A protein and the small-molecule ligand that binds it are described below.
Small molecule (SMILES): O=C(NCCO)c1cc(-c2ccc(F)cc2)cc(O)c1O

Sequence of chain 1.A:
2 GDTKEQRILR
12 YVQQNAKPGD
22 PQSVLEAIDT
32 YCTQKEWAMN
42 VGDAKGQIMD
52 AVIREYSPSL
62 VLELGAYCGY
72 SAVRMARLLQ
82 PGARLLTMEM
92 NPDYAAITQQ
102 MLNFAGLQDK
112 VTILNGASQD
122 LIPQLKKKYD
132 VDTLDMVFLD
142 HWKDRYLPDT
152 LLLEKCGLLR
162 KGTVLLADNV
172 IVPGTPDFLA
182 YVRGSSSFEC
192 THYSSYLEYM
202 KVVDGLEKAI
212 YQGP

Binding-site contacts:
Ligand atom C10 contacts residue D1D1 of chain 1.F at 3.7 Å.
Ligand atom O15 contacts residue MG1 of chain 1.B at 2.1 Å.
Ligand atom O18 contacts residue MET40 of chain 1.A at 3.6 Å.
Ligand atom C5 contacts residue LYS144 of chain 1.A at 3.6 Å.
Ligand atom O14 contacts residue ASN170 of chain 1.A at 2.8 Å (h-bond).
Ligand atom F13 contacts residue D1D1 of chain 1.F at 3.4 Å.
Ligand atom C6 contacts residue ASN170 of chain 1.A at 3.2 Å.
Ligand atom C6 contacts residue MG1 of chain 1.B at 2.9 Å.
Ligand atom C1 contacts residue ASN170 of chain 1.A at 3.2 Å.
Ligand atom F13 contacts residue NHE1 of chain 1.H at 3.8 Å.
Ligand atom N17 contacts residue ASP141 of chain 1.A at 3.7 Å.
Ligand atom O14 contacts residue MG1 of chain 1.B at 2.1 Å.
Ligand atom N17 contacts residue HIS142 of chain 1.A at 3.7 Å.
Ligand atom O14 contacts residue GLU199 of chain 1.A at 2.5 Å (salt-bridge).
Ligand atom C2 contacts residue ASN170 of chain 1.A at 3.5 Å.
Ligand atom O14 contacts residue ASP169 of chain 1.A at 3.2 Å (salt-bridge).
Ligand atom C16 contacts residue MET40 of chain 1.A at 3.5 Å (hydrophobic).
Ligand atom C1 contacts residue MET40 of chain 1.A at 3.8 Å (hydrophobic).
Ligand atom O15 contacts residue ASN170 of chain 1.A at 2.9 Å (h-bond).
Ligand atom O15 contacts residue ASP141 of chain 1.A at 2.9 Å (salt-bridge).
Ligand atom C7 contacts residue PRO174 of chain 1.A at 3.7 Å (hydrophobic).
Ligand atom O15 contacts residue LYS144 of chain 1.A at 3.0 Å (salt-bridge).
Ligand atom N17 contacts residue LYS144 of chain 1.A at 3.4 Å (salt-bridge).
Ligand atom C5 contacts residue MET40 of chain 1.A at 3.6 Å (hydrophobic).
Ligand atom C2 contacts residue GLU199 of chain 1.A at 3.3 Å.
Ligand atom C1 contacts residue GLU199 of chain 1.A at 3.1 Å.
Ligand atom N17 contacts residue MET40 of chain 1.A at 3.8 Å.
Ligand atom C12 contacts residue TRP38 of chain 1.A at 3.8 Å (hydrophobic).
Ligand atom C16 contacts residue LYS144 of chain 1.A at 3.6 Å.
Ligand atom C3 contacts residue PRO174 of chain 1.A at 3.8 Å (hydrophobic).
Ligand atom O21 contacts residue MET40 of chain 1.A at 3.4 Å.
Ligand atom C19 contacts residue HIS142 of chain 1.A at 3.4 Å.
Ligand atom C9 contacts residue D1D1 of chain 1.F at 3.8 Å.
Ligand atom C1 contacts residue MG1 of chain 1.B at 2.9 Å.
Ligand atom C19 contacts residue ASP141 of chain 1.A at 3.6 Å.
Ligand atom C8 contacts residue PRO174 of chain 1.A at 3.8 Å (hydrophobic).
Ligand atom C20 contacts residue MET40 of chain 1.A at 3.6 Å (hydrophobic).
Ligand atom C8 contacts residue LEU198 of chain 1.A at 3.8 Å (hydrophobic).
Ligand atom C6 contacts residue LYS144 of chain 1.A at 3.6 Å.
Ligand atom C7 contacts residue TRP38 of chain 1.A at 3.8 Å (hydrophobic).